Sequence of chain 1.A:
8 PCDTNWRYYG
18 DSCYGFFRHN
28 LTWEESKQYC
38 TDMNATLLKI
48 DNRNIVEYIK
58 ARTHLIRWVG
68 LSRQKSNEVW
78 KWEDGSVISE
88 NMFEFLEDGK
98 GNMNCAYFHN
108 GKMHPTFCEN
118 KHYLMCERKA

Sequence of chain 1.C:
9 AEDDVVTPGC

Binding-site contacts:
Ligand atom O9 contacts residue HIS26 of chain 1.A at 3.2 Å (h-bond).
Ligand atom O8 contacts residue PHE24 of chain 1.A at 3.5 Å.
Ligand atom N5 contacts residue PHE23 of chain 1.A at 2.9 Å (h-bond).
Ligand atom C1 contacts residue THR15 of chain 1.C at 1.4 Å.
Ligand atom C4 contacts residue PHE23 of chain 1.A at 3.2 Å (hydrophobic).
Ligand atom C3 contacts residue THR15 of chain 1.C at 3.0 Å.
Ligand atom N5 contacts residue ASN12 of chain 1.A at 3.8 Å.
Ligand atom C8 contacts residue HIS26 of chain 1.A at 3.8 Å.
Ligand atom O6 contacts residue THR15 of chain 1.C at 3.9 Å.
Ligand atom O9 contacts residue TYR36 of chain 1.A at 3.5 Å (h-bond).
Ligand atom C6 contacts residue PHE23 of chain 1.A at 3.6 Å (hydrophobic).
Ligand atom C1 contacts residue ARG25 of chain 1.A at 3.5 Å.
Ligand atom C4 contacts residue ASN12 of chain 1.A at 3.9 Å.
Ligand atom O4 contacts residue PHE23 of chain 1.A at 3.8 Å.
Ligand atom N2 contacts residue THR15 of chain 1.C at 2.8 Å (h-bond).
Ligand atom C9 contacts residue HIS26 of chain 1.A at 3.8 Å.
Ligand atom C2 contacts residue THR15 of chain 1.C at 2.4 Å.
Ligand atom O5 contacts residue THR15 of chain 1.C at 2.4 Å (h-bond).
Ligand atom O6 contacts residue ARG25 of chain 1.A at 3.4 Å (salt-bridge).
Ligand atom C11 contacts residue PHE24 of chain 1.A at 3.6 Å (hydrophobic).
Ligand atom C5 contacts residue THR15 of chain 1.C at 2.8 Å.
Ligand atom O4 contacts residue ASN12 of chain 1.A at 3.0 Å (h-bond).
Ligand atom C8 contacts residue THR15 of chain 1.C at 3.8 Å.
Ligand atom C9 contacts residue TYR36 of chain 1.A at 3.4 Å (hydrophobic).
Ligand atom C8 contacts residue PRO16 of chain 1.C at 3.8 Å (hydrophobic).
Ligand atom C11 contacts residue GLY22 of chain 1.A at 3.8 Å.
Ligand atom C10 contacts residue ASN12 of chain 1.A at 3.5 Å.
Ligand atom O1A contacts residue ARG25 of chain 1.A at 2.8 Å (salt-bridge).
Ligand atom C4 contacts residue THR15 of chain 1.C at 3.5 Å.
Ligand atom C8 contacts residue GLY17 of chain 1.C at 3.3 Å.
Ligand atom C5 contacts residue PHE23 of chain 1.A at 3.4 Å (hydrophobic).
Ligand atom C7 contacts residue PRO16 of chain 1.C at 3.9 Å (hydrophobic).
Ligand atom O1A contacts residue PHE24 of chain 1.A at 3.4 Å.
Ligand atom N2 contacts residue PRO16 of chain 1.C at 3.9 Å.
Ligand atom O10 contacts residue ASN12 of chain 1.A at 2.9 Å (h-bond).
Ligand atom C11 contacts residue ASN12 of chain 1.A at 3.8 Å.
Ligand atom C5 contacts residue ASN12 of chain 1.A at 3.7 Å.
Ligand atom C11 contacts residue TRP13 of chain 1.A at 3.6 Å (hydrophobic).
Ligand atom O1B contacts residue ARG25 of chain 1.A at 2.7 Å (salt-bridge).
Ligand atom O8 contacts residue HIS26 of chain 1.A at 2.8 Å (h-bond).

A protein and the small-molecule ligand that binds it are described below.
Small molecule (SMILES): CC(=O)N[C@H]1[C@H]([C@H](O)[C@H](O)CO)O[C@@](OC[C@H]2OC[C@H](NC(C)=O)[C@@H](O[C@@H]3O[C@H](CO)[C@H](O)[C@H](O)[C@H]3O)[C@H]2O)(C(=O)O)C[C@@H]1O